A protein and the small-molecule ligand that binds it are described below.
Small molecule (SMILES): CC(=O)N[C@@H]1[C@@H](O)[C@H](O)[C@@H](CO)O[C@H]1O

Sequence of chain 1.C:
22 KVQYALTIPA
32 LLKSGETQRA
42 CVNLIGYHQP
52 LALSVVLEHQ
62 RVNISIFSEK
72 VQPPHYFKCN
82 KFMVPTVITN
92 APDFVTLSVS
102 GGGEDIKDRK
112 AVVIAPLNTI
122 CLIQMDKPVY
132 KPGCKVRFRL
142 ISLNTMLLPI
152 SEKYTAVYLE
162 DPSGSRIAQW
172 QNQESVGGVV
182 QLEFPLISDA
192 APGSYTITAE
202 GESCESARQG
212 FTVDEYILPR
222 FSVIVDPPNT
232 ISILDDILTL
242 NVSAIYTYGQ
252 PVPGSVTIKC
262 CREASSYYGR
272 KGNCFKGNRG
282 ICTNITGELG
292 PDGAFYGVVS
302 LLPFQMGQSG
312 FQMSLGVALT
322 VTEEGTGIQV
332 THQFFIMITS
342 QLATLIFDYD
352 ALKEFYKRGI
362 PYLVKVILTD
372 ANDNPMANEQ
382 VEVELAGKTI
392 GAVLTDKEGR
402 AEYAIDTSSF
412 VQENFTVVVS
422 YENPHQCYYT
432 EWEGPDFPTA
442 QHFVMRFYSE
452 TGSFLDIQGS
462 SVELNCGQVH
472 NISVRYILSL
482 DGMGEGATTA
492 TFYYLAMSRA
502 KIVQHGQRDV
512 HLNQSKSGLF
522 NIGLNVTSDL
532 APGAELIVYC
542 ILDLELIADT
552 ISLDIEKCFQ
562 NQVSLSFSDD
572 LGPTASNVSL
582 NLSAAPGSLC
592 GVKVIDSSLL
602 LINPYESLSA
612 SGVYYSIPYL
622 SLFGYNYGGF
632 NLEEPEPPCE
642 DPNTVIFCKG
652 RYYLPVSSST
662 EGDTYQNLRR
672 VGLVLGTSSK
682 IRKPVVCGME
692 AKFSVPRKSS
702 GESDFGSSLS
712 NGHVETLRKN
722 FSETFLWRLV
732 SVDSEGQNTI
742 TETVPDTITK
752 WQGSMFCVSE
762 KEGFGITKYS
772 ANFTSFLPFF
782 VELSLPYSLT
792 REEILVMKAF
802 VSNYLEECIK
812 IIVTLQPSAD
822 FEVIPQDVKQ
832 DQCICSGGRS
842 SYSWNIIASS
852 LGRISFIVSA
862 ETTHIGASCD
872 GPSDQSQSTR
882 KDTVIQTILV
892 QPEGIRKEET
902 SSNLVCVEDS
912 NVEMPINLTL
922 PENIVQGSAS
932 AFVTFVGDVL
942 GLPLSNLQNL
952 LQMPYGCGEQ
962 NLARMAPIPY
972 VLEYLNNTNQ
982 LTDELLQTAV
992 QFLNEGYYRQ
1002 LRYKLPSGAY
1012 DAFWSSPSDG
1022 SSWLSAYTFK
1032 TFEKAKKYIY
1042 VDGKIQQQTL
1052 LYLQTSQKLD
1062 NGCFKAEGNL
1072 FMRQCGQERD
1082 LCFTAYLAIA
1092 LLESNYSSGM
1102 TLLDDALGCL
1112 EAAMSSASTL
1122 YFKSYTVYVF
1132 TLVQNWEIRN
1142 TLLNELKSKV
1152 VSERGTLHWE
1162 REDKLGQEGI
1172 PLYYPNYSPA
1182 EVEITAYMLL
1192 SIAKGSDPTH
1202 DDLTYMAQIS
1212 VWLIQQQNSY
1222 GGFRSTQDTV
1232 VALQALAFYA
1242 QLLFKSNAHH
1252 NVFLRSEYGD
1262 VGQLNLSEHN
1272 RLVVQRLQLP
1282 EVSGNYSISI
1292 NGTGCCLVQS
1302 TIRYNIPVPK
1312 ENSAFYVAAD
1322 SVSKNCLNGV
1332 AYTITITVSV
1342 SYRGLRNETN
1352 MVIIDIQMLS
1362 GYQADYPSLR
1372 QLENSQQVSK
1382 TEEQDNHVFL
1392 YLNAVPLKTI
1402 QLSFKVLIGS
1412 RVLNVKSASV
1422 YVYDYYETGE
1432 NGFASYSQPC

Binding-site contacts:
Ligand atom C8 contacts residue THR417 of chain 1.C at 3.4 Å.
Ligand atom C5 contacts residue ASN415 of chain 1.C at 3.6 Å.
Ligand atom C1 contacts residue ASN415 of chain 1.C at 1.4 Å.
Ligand atom C7 contacts residue THR417 of chain 1.C at 3.5 Å.
Ligand atom N2 contacts residue ASN415 of chain 1.C at 2.9 Å (h-bond).
Ligand atom C8 contacts residue ASN415 of chain 1.C at 4.4 Å.
Ligand atom C7 contacts residue ASN415 of chain 1.C at 3.6 Å.
Ligand atom C7 contacts residue PHE444 of chain 1.C at 2.7 Å (hydrophobic).
Ligand atom C8 contacts residue PHE444 of chain 1.C at 1.5 Å (hydrophobic).
Ligand atom C2 contacts residue PHE444 of chain 1.C at 4.3 Å (hydrophobic).
Ligand atom O7 contacts residue PHE444 of chain 1.C at 3.4 Å.
Ligand atom O7 contacts residue ASN415 of chain 1.C at 3.6 Å.
Ligand atom C2 contacts residue ASN415 of chain 1.C at 2.4 Å.
Ligand atom O7 contacts residue THR417 of chain 1.C at 2.8 Å (h-bond).
Ligand atom O5 contacts residue ASN415 of chain 1.C at 2.3 Å (h-bond).
Ligand atom C3 contacts residue ASN415 of chain 1.C at 3.8 Å.
Ligand atom C4 contacts residue ASN415 of chain 1.C at 4.2 Å.
Ligand atom N2 contacts residue PHE444 of chain 1.C at 3.0 Å.